This small molecule binds to this protein.
Small molecule (SMILES): NC(=O)c1cc2c(NC(=O)C34C[C@@H]5C[C@@H](CC(N)(C5)C3)C4)cccc2[nH]1

Binding-site contacts:
Ligand atom N21 contacts residue CYS204 of chain 1.A at 3.5 Å (h-bond).
Ligand atom C24 contacts residue CYS179 of chain 1.A at 3.6 Å (hydrophobic).
Ligand atom C6 contacts residue SER199 of chain 1.A at 3.7 Å.
Ligand atom C20 contacts residue ARG202 of chain 1.A at 3.2 Å.
Ligand atom C22 contacts residue CYS179 of chain 1.A at 3.6 Å (hydrophobic).
Ligand atom N12 contacts residue SER201 of chain 1.A at 3.3 Å (h-bond).
Ligand atom C8 contacts residue LYS180 of chain 1.A at 3.7 Å.
Ligand atom C5 contacts residue CYS26 of chain 1.A at 3.7 Å (hydrophobic).
Ligand atom C11 contacts residue SER183 of chain 1.A at 3.7 Å.
Ligand atom O26 contacts residue SER178 of chain 1.A at 3.1 Å (h-bond).
Ligand atom C15 contacts residue LYS180 of chain 1.A at 3.2 Å.
Ligand atom N12 contacts residue LYS180 of chain 1.A at 3.6 Å.
Ligand atom C4 contacts residue SER199 of chain 1.A at 3.5 Å.
Ligand atom O13 contacts residue GLY181 of chain 1.A at 3.1 Å (h-bond).
Ligand atom C11 contacts residue LYS180 of chain 1.A at 3.7 Å.
Ligand atom C19 contacts residue LYS180 of chain 1.A at 3.5 Å.
Ligand atom N25 contacts residue SER183 of chain 1.A at 3.5 Å (h-bond).
Ligand atom O13 contacts residue SER183 of chain 1.A at 3.1 Å (h-bond).
Ligand atom C19 contacts residue SER201 of chain 1.A at 3.7 Å.
Ligand atom C4 contacts residue SER183 of chain 1.A at 3.4 Å.
Ligand atom C16 contacts residue LYS180 of chain 1.A at 3.7 Å.
Ligand atom N25 contacts residue VAL197 of chain 1.A at 3.3 Å.
Ligand atom C17 contacts residue ARG202 of chain 1.A at 3.0 Å.
Ligand atom N21 contacts residue CYS179 of chain 1.A at 3.5 Å.
Ligand atom C17 contacts residue CYS204 of chain 1.A at 3.6 Å (hydrophobic).
Ligand atom C9 contacts residue LEU25 of chain 1.A at 3.6 Å (hydrophobic).
Ligand atom C23 contacts residue SER183 of chain 1.A at 3.4 Å.
Ligand atom C6 contacts residue HIS41 of chain 1.A at 3.4 Å.
Ligand atom O13 contacts residue LYS180 of chain 1.A at 3.3 Å.
Ligand atom C18 contacts residue SER201 of chain 1.A at 3.5 Å.
Ligand atom C15 contacts residue SER201 of chain 1.A at 3.5 Å.
Ligand atom N25 contacts residue THR198 of chain 1.A at 2.9 Å (h-bond).
Ligand atom C18 contacts residue LYS180 of chain 1.A at 3.4 Å.
Ligand atom O26 contacts residue ARG202 of chain 1.A at 2.8 Å (salt-bridge).
Ligand atom N21 contacts residue LYS180 of chain 1.A at 3.5 Å (salt-bridge).
Ligand atom C20 contacts residue LYS180 of chain 1.A at 3.4 Å.
Ligand atom C2 contacts residue SER199 of chain 1.A at 3.6 Å.
Ligand atom N21 contacts residue ARG202 of chain 1.A at 3.0 Å (salt-bridge).
Ligand atom O26 contacts residue CYS179 of chain 1.A at 3.6 Å (h-bond).
Ligand atom C9 contacts residue CYS26 of chain 1.A at 3.5 Å (hydrophobic).

Sequence of chain 1.A:
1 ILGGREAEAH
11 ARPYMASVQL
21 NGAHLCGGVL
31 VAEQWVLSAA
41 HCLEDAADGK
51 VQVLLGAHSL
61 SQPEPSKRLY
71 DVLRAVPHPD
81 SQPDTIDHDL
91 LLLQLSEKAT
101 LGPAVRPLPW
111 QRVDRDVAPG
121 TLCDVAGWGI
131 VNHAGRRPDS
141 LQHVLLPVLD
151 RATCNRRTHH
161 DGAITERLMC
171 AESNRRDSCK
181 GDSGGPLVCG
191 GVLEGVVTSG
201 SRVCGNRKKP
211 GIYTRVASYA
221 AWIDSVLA